Sequence of chain 1.A:
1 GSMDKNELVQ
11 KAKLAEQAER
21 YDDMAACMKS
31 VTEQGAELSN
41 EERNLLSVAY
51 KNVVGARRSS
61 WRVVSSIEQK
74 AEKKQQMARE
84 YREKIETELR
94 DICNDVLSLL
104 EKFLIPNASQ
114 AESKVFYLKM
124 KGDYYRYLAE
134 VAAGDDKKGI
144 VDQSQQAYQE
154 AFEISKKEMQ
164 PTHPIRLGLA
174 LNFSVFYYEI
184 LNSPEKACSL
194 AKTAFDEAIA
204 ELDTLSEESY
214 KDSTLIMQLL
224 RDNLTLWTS

A small-molecule ligand and the protein it binds are described below.
Small molecule (SMILES): CC(C)[C@H](NC(=O)[C@@H](NC(=O)[C@@H](NC(=O)[C@@H](NC(=O)[C@H](C)NC(=O)[C@H](CO)NC(=O)[C@@H](N)CCCCN)[C@@H](C)OP(=O)(O)O)[C@@H](C)O)[C@@H](C)O)C(N)=O

Binding-site contacts:
Ligand atom CB contacts residue GLU182 of chain 1.A at 3.5 Å.
Ligand atom C contacts residue GLU182 of chain 1.A at 3.8 Å.
Ligand atom OG1 contacts residue ASN175 of chain 1.A at 3.2 Å (h-bond).
Ligand atom O2P contacts residue TYR130 of chain 1.A at 3.9 Å.
Ligand atom CB contacts residue ASN175 of chain 1.A at 3.6 Å.
Ligand atom CG2 contacts residue VAL178 of chain 1.A at 3.7 Å (hydrophobic).
Ligand atom NZ contacts residue ARG58 of chain 1.A at 3.9 Å.
Ligand atom P contacts residue ARG129 of chain 1.A at 3.0 Å.
Ligand atom CA contacts residue ASN175 of chain 1.A at 3.2 Å.
Ligand atom CB contacts residue ASN175 of chain 1.A at 3.0 Å.
Ligand atom C contacts residue ASN226 of chain 1.A at 3.9 Å.
Ligand atom CA contacts residue GLU182 of chain 1.A at 3.4 Å.
Ligand atom C contacts residue ASN175 of chain 1.A at 3.5 Å.
Ligand atom OG contacts residue GLU182 of chain 1.A at 2.9 Å (salt-bridge).
Ligand atom O2P contacts residue ARG58 of chain 1.A at 3.3 Å (salt-bridge).
Ligand atom N contacts residue ASN226 of chain 1.A at 3.0 Å (h-bond).
Ligand atom OG1 contacts residue LYS122 of chain 1.A at 3.2 Å.
Ligand atom CB contacts residue LYS122 of chain 1.A at 3.8 Å.
Ligand atom CB contacts residue LEU222 of chain 1.A at 3.8 Å (hydrophobic).
Ligand atom O contacts residue VAL178 of chain 1.A at 3.0 Å.
Ligand atom OG contacts residue TYR181 of chain 1.A at 3.9 Å.
Ligand atom CB contacts residue VAL178 of chain 1.A at 3.6 Å (hydrophobic).
Ligand atom O contacts residue ASN226 of chain 1.A at 3.7 Å.
Ligand atom O3P contacts residue ARG129 of chain 1.A at 2.5 Å (salt-bridge).
Ligand atom CB contacts residue LYS51 of chain 1.A at 3.4 Å.
Ligand atom CA contacts residue ASN226 of chain 1.A at 3.8 Å.
Ligand atom O1P contacts residue ARG58 of chain 1.A at 3.3 Å (salt-bridge).
Ligand atom O3P contacts residue TYR130 of chain 1.A at 3.1 Å (h-bond).
Ligand atom P contacts residue ARG58 of chain 1.A at 3.7 Å.
Ligand atom OG contacts residue TRP230 of chain 1.A at 3.4 Å (h-bond).
Ligand atom CG2 contacts residue ARG129 of chain 1.A at 3.4 Å.
Ligand atom NZ contacts residue GLU182 of chain 1.A at 3.9 Å.
Ligand atom CB contacts residue GLU182 of chain 1.A at 3.0 Å.
Ligand atom N contacts residue GLU182 of chain 1.A at 2.8 Å (salt-bridge).
Ligand atom O1P contacts residue ARG129 of chain 1.A at 2.6 Å (salt-bridge).
Ligand atom N contacts residue ASN175 of chain 1.A at 2.8 Å (h-bond).
Ligand atom CG2 contacts residue LYS51 of chain 1.A at 3.5 Å.
Ligand atom CG2 contacts residue ASN175 of chain 1.A at 3.3 Å.
Ligand atom CB contacts residue ASN226 of chain 1.A at 3.6 Å.
Ligand atom CE contacts residue ARG58 of chain 1.A at 3.6 Å.